Sequence of chain 1.A:
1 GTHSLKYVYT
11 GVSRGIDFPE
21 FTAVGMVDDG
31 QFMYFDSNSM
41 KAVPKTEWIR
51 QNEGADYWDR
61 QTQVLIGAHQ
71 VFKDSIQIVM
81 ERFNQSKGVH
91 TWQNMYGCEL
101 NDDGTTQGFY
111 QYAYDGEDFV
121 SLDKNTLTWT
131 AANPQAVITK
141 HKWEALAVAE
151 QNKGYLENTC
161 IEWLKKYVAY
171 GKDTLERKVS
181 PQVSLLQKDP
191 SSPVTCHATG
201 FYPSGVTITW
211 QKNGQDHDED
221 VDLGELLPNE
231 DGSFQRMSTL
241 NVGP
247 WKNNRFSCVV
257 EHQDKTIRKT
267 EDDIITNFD

Binding-site contacts:
Ligand atom CB contacts residue GLN61 of chain 1.A at 3.1 Å.
Ligand atom CB contacts residue GLN151 of chain 1.A at 3.6 Å.
Ligand atom CB contacts residue TYR96 of chain 1.A at 3.4 Å (hydrophobic).
Ligand atom O contacts residue TYR155 of chain 1.A at 2.6 Å (h-bond).
Ligand atom CE1 contacts residue GLN61 of chain 1.A at 3.4 Å.
Ligand atom CA contacts residue TYR167 of chain 1.A at 3.4 Å (hydrophobic).
Ligand atom CA contacts residue TYR7 of chain 1.A at 3.0 Å (hydrophobic).
Ligand atom ND2 contacts residue GLN151 of chain 1.A at 3.2 Å (h-bond).
Ligand atom CA contacts residue SER75 of chain 1.A at 3.4 Å.
Ligand atom N contacts residue TYR167 of chain 1.A at 2.7 Å (h-bond).
Ligand atom CD1 contacts residue SER75 of chain 1.A at 3.2 Å.
Ligand atom N contacts residue SER75 of chain 1.A at 3.3 Å (h-bond).
Ligand atom N contacts residue TYR155 of chain 1.A at 3.6 Å.
Ligand atom O contacts residue THR139 of chain 1.A at 2.8 Å (h-bond).
Ligand atom CA contacts residue TYR96 of chain 1.A at 3.4 Å (hydrophobic).
Ligand atom CA contacts residue TYR155 of chain 1.A at 3.6 Å (hydrophobic).
Ligand atom N contacts residue TYR7 of chain 1.A at 2.9 Å (h-bond).
Ligand atom CG contacts residue LYS142 of chain 1.A at 3.2 Å.
Ligand atom SD contacts residue LEU146 of chain 1.A at 3.3 Å.
Ligand atom O contacts residue TRP143 of chain 1.A at 3.1 Å (h-bond).
Ligand atom C contacts residue TYR155 of chain 1.A at 3.7 Å (hydrophobic).
Ligand atom O contacts residue LYS142 of chain 1.A at 2.9 Å (salt-bridge).
Ligand atom CB contacts residue TRP163 of chain 1.A at 3.6 Å (hydrophobic).
Ligand atom O contacts residue VAL64 of chain 1.A at 3.5 Å.
Ligand atom OD1 contacts residue GLN151 of chain 1.A at 3.1 Å (h-bond).
Ligand atom CB contacts residue SER75 of chain 1.A at 3.7 Å.
Ligand atom CB contacts residue THR139 of chain 1.A at 3.4 Å.
Ligand atom OXT contacts residue LYS142 of chain 1.A at 3.1 Å (salt-bridge).
Ligand atom ND2 contacts residue ASN152 of chain 1.A at 3.5 Å (h-bond).
Ligand atom ND2 contacts residue TYR110 of chain 1.A at 2.9 Å (h-bond).
Ligand atom N contacts residue TYR96 of chain 1.A at 3.0 Å (h-bond).
Ligand atom CE contacts residue ASP74 of chain 1.A at 3.6 Å.
Ligand atom CD1 contacts residue GLN61 of chain 1.A at 3.1 Å.
Ligand atom CB contacts residue TYR9 of chain 1.A at 3.5 Å (hydrophobic).
Ligand atom C contacts residue TYR7 of chain 1.A at 3.2 Å (hydrophobic).
Ligand atom CG2 contacts residue TRP92 of chain 1.A at 3.4 Å (hydrophobic).
Ligand atom CB contacts residue TYR110 of chain 1.A at 3.5 Å (hydrophobic).
Ligand atom N contacts residue GLN61 of chain 1.A at 3.1 Å (h-bond).
Ligand atom N contacts residue TYR7 of chain 1.A at 3.3 Å (h-bond).
Ligand atom C contacts residue THR139 of chain 1.A at 3.7 Å.

The small molecule below binds the protein below.
Small molecule (SMILES): CC[C@H](C)[C@H](NC(=O)[C@H](CCSC)NC(=O)[C@H](CCSC)NC(=O)[C@H](CC(C)C)NC(=O)[C@H](CS)NC(=O)[C@H](Cc1ccccc1)NC(=O)[C@H](CC(N)=O)NC(=O)[C@H](C)NC(=O)[C@@H](N)Cc1ccccc1)C(=O)O